Binding-site contacts:
Ligand atom N1A contacts residue ASN8 of chain 1.F at 3.5 Å (h-bond).
Ligand atom C2A contacts residue ASN8 of chain 1.F at 3.1 Å.
Ligand atom C4B contacts residue VAL206 of chain 1.E at 3.7 Å (hydrophobic).
Ligand atom O3' contacts residue ASP38 of chain 1.F at 3.5 Å (salt-bridge).
Ligand atom C7 contacts residue ALA90 of chain 1.F at 3.7 Å (hydrophobic).
Ligand atom N6A contacts residue GLN91 of chain 1.F at 3.2 Å (h-bond).
Ligand atom C8 contacts residue MET39 of chain 1.F at 3.3 Å (hydrophobic).
Ligand atom C5' contacts residue THR111 of chain 1.F at 3.1 Å.
Ligand atom N2' contacts residue ASP38 of chain 1.F at 3.1 Å (salt-bridge).
Ligand atom C2M contacts residue PHE46 of chain 1.F at 3.6 Å (hydrophobic).
Ligand atom C6B contacts residue MET39 of chain 1.F at 3.7 Å (hydrophobic).
Ligand atom N3A contacts residue THR111 of chain 1.F at 3.4 Å.
Ligand atom C7B contacts residue ASP38 of chain 1.F at 3.8 Å.
Ligand atom C2M contacts residue VAL206 of chain 1.E at 3.7 Å (hydrophobic).
Ligand atom N3A contacts residue GLY9 of chain 1.F at 3.2 Å.
Ligand atom O5' contacts residue THR111 of chain 1.F at 3.7 Å.
Ligand atom C2A contacts residue GLY9 of chain 1.F at 3.7 Å.
Ligand atom O3' contacts residue PHE10 of chain 1.F at 3.6 Å.
Ligand atom C3 contacts residue LEU113 of chain 1.F at 3.6 Å (hydrophobic).
Ligand atom C7 contacts residue MET39 of chain 1.F at 3.4 Å (hydrophobic).
Ligand atom C6B contacts residue ASP38 of chain 1.F at 3.8 Å.
Ligand atom C5B contacts residue ASP38 of chain 1.F at 3.2 Å.
Ligand atom O4' contacts residue GLY9 of chain 1.F at 3.2 Å.
Ligand atom N3A contacts residue VAL37 of chain 1.F at 3.5 Å (h-bond).
Ligand atom N3A contacts residue ASP38 of chain 1.F at 3.8 Å.
Ligand atom O2M contacts residue SER40 of chain 1.F at 3.2 Å.
Ligand atom C2A contacts residue VAL37 of chain 1.F at 3.7 Å (hydrophobic).
Ligand atom O2M contacts residue VAL206 of chain 1.E at 3.6 Å.
Ligand atom C4A contacts residue THR111 of chain 1.F at 3.7 Å.
Ligand atom C2M contacts residue SER40 of chain 1.F at 3.8 Å.
Ligand atom C1' contacts residue ASP38 of chain 1.F at 3.4 Å.
Ligand atom N7A contacts residue LEU113 of chain 1.F at 3.8 Å.
Ligand atom C8 contacts residue ALA90 of chain 1.F at 3.5 Å (hydrophobic).
Ligand atom C2 contacts residue LEU113 of chain 1.F at 3.6 Å (hydrophobic).
Ligand atom C8 contacts residue GLN91 of chain 1.F at 3.6 Å.
Ligand atom C2A contacts residue THR111 of chain 1.F at 3.4 Å.
Ligand atom C7B contacts residue MET39 of chain 1.F at 3.6 Å (hydrophobic).
Ligand atom O3' contacts residue GLY11 of chain 1.F at 2.8 Å.
Ligand atom O2M contacts residue LEU208 of chain 1.E at 3.7 Å.
Ligand atom N1A contacts residue ALA90 of chain 1.F at 3.8 Å.

Sequence of chain 1.F:
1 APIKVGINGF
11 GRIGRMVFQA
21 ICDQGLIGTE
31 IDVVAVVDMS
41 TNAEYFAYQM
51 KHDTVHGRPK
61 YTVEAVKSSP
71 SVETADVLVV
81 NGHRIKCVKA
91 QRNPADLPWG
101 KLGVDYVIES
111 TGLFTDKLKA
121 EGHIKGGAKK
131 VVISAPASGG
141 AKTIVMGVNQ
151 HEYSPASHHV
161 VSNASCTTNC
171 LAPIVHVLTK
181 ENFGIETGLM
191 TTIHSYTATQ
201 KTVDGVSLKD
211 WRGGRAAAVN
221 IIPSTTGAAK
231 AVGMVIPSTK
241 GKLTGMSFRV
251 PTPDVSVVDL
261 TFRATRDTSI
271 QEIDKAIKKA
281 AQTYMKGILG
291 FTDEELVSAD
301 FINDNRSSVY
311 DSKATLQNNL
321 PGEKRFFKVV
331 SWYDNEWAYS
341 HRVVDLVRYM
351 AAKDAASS

The small molecule below binds the protein below.
Small molecule (SMILES): COc1cc(OC)cc(C(=O)N[C@@H]2[C@H](O)[C@@H](CO)O[C@H]2n2cnc3c(N[C@@H]4CCCc5ccccc54)ncnc32)c1

Sequence of chain 1.E:
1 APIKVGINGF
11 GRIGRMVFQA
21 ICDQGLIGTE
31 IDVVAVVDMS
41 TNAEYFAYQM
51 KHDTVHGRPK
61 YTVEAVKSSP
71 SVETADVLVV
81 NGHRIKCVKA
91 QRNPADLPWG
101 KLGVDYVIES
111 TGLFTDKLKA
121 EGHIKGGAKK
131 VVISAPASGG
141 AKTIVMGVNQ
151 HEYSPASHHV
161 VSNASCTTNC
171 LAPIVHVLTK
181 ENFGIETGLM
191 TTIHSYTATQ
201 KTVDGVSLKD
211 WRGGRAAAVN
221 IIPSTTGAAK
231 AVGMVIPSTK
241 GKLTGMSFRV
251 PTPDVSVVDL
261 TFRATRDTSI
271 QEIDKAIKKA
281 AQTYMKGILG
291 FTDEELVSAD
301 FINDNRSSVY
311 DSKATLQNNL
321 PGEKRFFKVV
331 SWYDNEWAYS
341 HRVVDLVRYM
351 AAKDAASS